This protein binds this small molecule.
Small molecule (SMILES): CC(=O)Oc1ccccc1C(=O)O

Sequence of chain 1.A:
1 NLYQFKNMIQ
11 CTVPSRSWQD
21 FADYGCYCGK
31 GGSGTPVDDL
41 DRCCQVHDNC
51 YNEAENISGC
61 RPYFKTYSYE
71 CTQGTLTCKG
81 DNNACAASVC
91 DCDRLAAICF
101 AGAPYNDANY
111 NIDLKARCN

Binding-site contacts:
Ligand atom O1 contacts residue HIS47 of chain 1.A at 4.5 Å.
Ligand atom C4 contacts residue GLY29 of chain 1.A at 3.3 Å.
Ligand atom C5 contacts residue GLY29 of chain 1.A at 4.2 Å.
Ligand atom O1 contacts residue TYR27 of chain 1.A at 3.2 Å (h-bond).
Ligand atom O2 contacts residue TYR63 of chain 1.A at 3.3 Å (h-bond).
Ligand atom C7 contacts residue GLY29 of chain 1.A at 3.3 Å.
Ligand atom C9 contacts residue LYS30 of chain 1.A at 3.6 Å.
Ligand atom C2 contacts residue GLY29 of chain 1.A at 4.2 Å.
Ligand atom C5 contacts residue PHE5 of chain 1.A at 3.9 Å (hydrophobic).
Ligand atom C4 contacts residue CYS28 of chain 1.A at 4.1 Å (hydrophobic).
Ligand atom C3 contacts residue PHE5 of chain 1.A at 4.5 Å (hydrophobic).
Ligand atom C4 contacts residue PHE5 of chain 1.A at 4.1 Å (hydrophobic).
Ligand atom C6 contacts residue PHE21 of chain 1.A at 3.9 Å (hydrophobic).
Ligand atom C8 contacts residue TYR63 of chain 1.A at 4.0 Å (hydrophobic).
Ligand atom C3 contacts residue CYS28 of chain 1.A at 4.5 Å (hydrophobic).
Ligand atom C9 contacts residue GLY29 of chain 1.A at 3.4 Å.
Ligand atom O4 contacts residue LEU2 of chain 1.A at 3.0 Å.
Ligand atom C7 contacts residue ASP48 of chain 1.A at 4.0 Å.
Ligand atom C3 contacts residue GLY29 of chain 1.A at 3.4 Å.
Ligand atom O2 contacts residue CA1 of chain 1.C at 3.7 Å.
Ligand atom C5 contacts residue PHE21 of chain 1.A at 3.3 Å (hydrophobic).
Ligand atom C1 contacts residue PHE5 of chain 1.A at 4.3 Å (hydrophobic).
Ligand atom C8 contacts residue LEU2 of chain 1.A at 3.8 Å (hydrophobic).
Ligand atom C6 contacts residue ALA22 of chain 1.A at 4.2 Å (hydrophobic).
Ligand atom O1 contacts residue CYS28 of chain 1.A at 4.1 Å.
Ligand atom C6 contacts residue PHE5 of chain 1.A at 4.0 Å (hydrophobic).
Ligand atom O3 contacts residue TYR63 of chain 1.A at 4.4 Å.
Ligand atom O2 contacts residue ASP48 of chain 1.A at 4.2 Å.
Ligand atom C7 contacts residue TYR27 of chain 1.A at 4.4 Å (hydrophobic).
Ligand atom O1 contacts residue ASP48 of chain 1.A at 3.0 Å (salt-bridge).
Ligand atom O1 contacts residue CA1 of chain 1.C at 2.8 Å.
Ligand atom C8 contacts residue GLY29 of chain 1.A at 4.5 Å.
Ligand atom O3 contacts residue LEU2 of chain 1.A at 3.9 Å.
Ligand atom C7 contacts residue CA1 of chain 1.C at 3.7 Å.
Ligand atom C5 contacts residue ALA22 of chain 1.A at 4.4 Å (hydrophobic).
Ligand atom O4 contacts residue TYR63 of chain 1.A at 3.5 Å.
Ligand atom O1 contacts residue GLY29 of chain 1.A at 3.1 Å (h-bond).
Ligand atom C4 contacts residue PHE21 of chain 1.A at 3.9 Å (hydrophobic).
Ligand atom O2 contacts residue GLY29 of chain 1.A at 3.3 Å (h-bond).